Sequence of chain 1.H:
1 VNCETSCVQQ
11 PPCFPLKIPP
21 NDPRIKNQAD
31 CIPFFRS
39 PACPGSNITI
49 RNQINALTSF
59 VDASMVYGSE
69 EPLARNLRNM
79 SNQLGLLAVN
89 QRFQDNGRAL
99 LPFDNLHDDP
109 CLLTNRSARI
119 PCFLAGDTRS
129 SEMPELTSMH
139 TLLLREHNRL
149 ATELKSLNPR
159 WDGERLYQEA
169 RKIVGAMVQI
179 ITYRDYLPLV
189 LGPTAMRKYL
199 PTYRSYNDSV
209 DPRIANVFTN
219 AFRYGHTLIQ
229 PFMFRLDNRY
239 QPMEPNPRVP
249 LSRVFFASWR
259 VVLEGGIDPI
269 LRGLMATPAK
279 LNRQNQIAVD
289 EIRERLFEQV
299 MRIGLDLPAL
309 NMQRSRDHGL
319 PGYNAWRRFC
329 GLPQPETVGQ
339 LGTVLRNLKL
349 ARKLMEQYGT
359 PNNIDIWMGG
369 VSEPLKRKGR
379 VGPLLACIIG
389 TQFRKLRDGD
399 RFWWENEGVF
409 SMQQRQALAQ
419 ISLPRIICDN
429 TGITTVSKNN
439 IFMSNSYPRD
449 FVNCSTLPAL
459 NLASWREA

Binding-site contacts:
Ligand atom C8 contacts residue HIS6 of chain 1.K at 4.0 Å.
Ligand atom C8 contacts residue ASN77 of chain 1.H at 4.1 Å.
Ligand atom C8 contacts residue GLN89 of chain 1.H at 3.9 Å.
Ligand atom O7 contacts residue LEU85 of chain 1.H at 4.3 Å.
Ligand atom C7 contacts residue GLN89 of chain 1.H at 3.6 Å.
Ligand atom C1 contacts residue ASN77 of chain 1.H at 1.5 Å.
Ligand atom N2 contacts residue ASN77 of chain 1.H at 2.6 Å (h-bond).
Ligand atom O6 contacts residue ASN80 of chain 1.H at 3.4 Å (h-bond).
Ligand atom C3 contacts residue GLN89 of chain 1.H at 4.2 Å.
Ligand atom O3 contacts residue GLN89 of chain 1.H at 3.0 Å (h-bond).
Ligand atom O6 contacts residue LEU84 of chain 1.H at 3.9 Å.
Ligand atom C8 contacts residue SER9 of chain 1.K at 4.2 Å.
Ligand atom O7 contacts residue VAL87 of chain 1.H at 3.0 Å (h-bond).
Ligand atom C5 contacts residue ASN77 of chain 1.H at 3.8 Å.
Ligand atom C4 contacts residue ASN77 of chain 1.H at 4.2 Å.
Ligand atom O7 contacts residue GLN89 of chain 1.H at 3.5 Å (h-bond).
Ligand atom C2 contacts residue ASN77 of chain 1.H at 2.2 Å.
Ligand atom O6 contacts residue GLN89 of chain 1.H at 3.7 Å.
Ligand atom O5 contacts residue ASN80 of chain 1.H at 2.9 Å (h-bond).
Ligand atom C3 contacts residue ASN77 of chain 1.H at 3.6 Å.
Ligand atom C5 contacts residue ASN80 of chain 1.H at 3.8 Å.
Ligand atom C8 contacts residue ALA86 of chain 1.H at 3.8 Å (hydrophobic).
Ligand atom O6 contacts residue LEU82 of chain 1.H at 3.2 Å.
Ligand atom C7 contacts residue ALA86 of chain 1.H at 4.0 Å (hydrophobic).
Ligand atom O5 contacts residue ASN77 of chain 1.H at 2.5 Å (h-bond).
Ligand atom O7 contacts residue ALA86 of chain 1.H at 3.3 Å.
Ligand atom O7 contacts residue ASN77 of chain 1.H at 3.5 Å (h-bond).
Ligand atom N2 contacts residue GLN89 of chain 1.H at 4.1 Å.
Ligand atom C8 contacts residue TYR10 of chain 1.K at 3.8 Å (hydrophobic).
Ligand atom C6 contacts residue LEU84 of chain 1.H at 4.3 Å (hydrophobic).
Ligand atom C6 contacts residue ASN80 of chain 1.H at 4.2 Å.
Ligand atom C1 contacts residue ASN80 of chain 1.H at 3.3 Å.
Ligand atom C6 contacts residue GLN89 of chain 1.H at 4.4 Å.
Ligand atom C7 contacts residue VAL87 of chain 1.H at 4.0 Å (hydrophobic).
Ligand atom C8 contacts residue VAL87 of chain 1.H at 4.4 Å (hydrophobic).
Ligand atom C7 contacts residue ASN77 of chain 1.H at 3.3 Å.
Ligand atom O5 contacts residue LEU84 of chain 1.H at 3.9 Å.

Sequence of chain 1.K:
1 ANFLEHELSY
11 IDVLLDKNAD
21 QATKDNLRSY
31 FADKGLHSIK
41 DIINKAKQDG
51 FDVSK

The protein below binds the small molecule below.
Small molecule (SMILES): CC(=O)N[C@H]1[C@H](O[C@H]2[C@H](O)[C@@H](NC(C)=O)CO[C@@H]2CO)O[C@H](CO)[C@@H](O)[C@@H]1O